Binding-site contacts:
Ligand atom C9 contacts residue GLN262 of chain 1.A at 3.6 Å.
Ligand atom C3 contacts residue ALA217 of chain 1.A at 3.2 Å (hydrophobic).
Ligand atom C7 contacts residue GLN262 of chain 1.A at 3.6 Å.
Ligand atom C2 contacts residue GLN262 of chain 1.A at 3.4 Å.
Ligand atom O4 contacts residue TYR46 of chain 1.A at 4.3 Å.
Ligand atom SE contacts residue GLN262 of chain 1.A at 3.9 Å.
Ligand atom C5 contacts residue GLN262 of chain 1.A at 3.9 Å.
Ligand atom C4 contacts residue GLN262 of chain 1.A at 3.6 Å.
Ligand atom C1 contacts residue GLN262 of chain 1.A at 4.0 Å.
Ligand atom SE contacts residue ILE219 of chain 1.A at 3.9 Å.
Ligand atom C4 contacts residue SER216 of chain 1.A at 3.6 Å.
Ligand atom O3 contacts residue TYR46 of chain 1.A at 3.5 Å.
Ligand atom C12 contacts residue VAL49 of chain 1.A at 4.2 Å (hydrophobic).
Ligand atom C12 contacts residue TYR46 of chain 1.A at 3.6 Å (hydrophobic).
Ligand atom O3 contacts residue ALA217 of chain 1.A at 3.3 Å.
Ligand atom SE contacts residue SER222 of chain 1.A at 3.8 Å.
Ligand atom C8 contacts residue GLN262 of chain 1.A at 4.4 Å.
Ligand atom C2 contacts residue SER216 of chain 1.A at 4.1 Å.
Ligand atom C1 contacts residue CYS215 of chain 1.A at 3.5 Å (hydrophobic).
Ligand atom O3 contacts residue GLN262 of chain 1.A at 2.7 Å (h-bond).
Ligand atom SE contacts residue ARG221 of chain 1.A at 2.7 Å.
Ligand atom C6 contacts residue GLN262 of chain 1.A at 3.9 Å.
Ligand atom C1 contacts residue ARG221 of chain 1.A at 3.5 Å.
Ligand atom C4 contacts residue ALA217 of chain 1.A at 3.4 Å (hydrophobic).
Ligand atom C15 contacts residue TYR46 of chain 1.A at 4.1 Å (hydrophobic).
Ligand atom C5 contacts residue TYR46 of chain 1.A at 4.0 Å (hydrophobic).
Ligand atom C5 contacts residue SER216 of chain 1.A at 4.3 Å.
Ligand atom C10 contacts residue GLN262 of chain 1.A at 3.3 Å.
Ligand atom C3 contacts residue SER216 of chain 1.A at 3.5 Å.
Ligand atom C3 contacts residue GLN262 of chain 1.A at 3.5 Å.
Ligand atom C8 contacts residue TYR46 of chain 1.A at 3.4 Å (hydrophobic).
Ligand atom C3 contacts residue CYS215 of chain 1.A at 4.3 Å (hydrophobic).
Ligand atom C12 contacts residue ASP48 of chain 1.A at 3.1 Å.
Ligand atom SE contacts residue GLY220 of chain 1.A at 3.1 Å.
Ligand atom C4 contacts residue TYR46 of chain 1.A at 3.9 Å (hydrophobic).
Ligand atom SE contacts residue CYS215 of chain 1.A at 2.2 Å.
Ligand atom C10 contacts residue TYR46 of chain 1.A at 3.9 Å (hydrophobic).
Ligand atom O4 contacts residue ASP48 of chain 1.A at 4.2 Å.
Ligand atom O3 contacts residue VAL49 of chain 1.A at 4.4 Å.
Ligand atom SE contacts residue GLY218 of chain 1.A at 4.2 Å.

The small molecule below binds the protein below.
Small molecule (SMILES): COC(=O)[C@H](Cc1ccc(C[Se](=O)O)cc1)NC(=O)OC(C)(C)C

Sequence of chain 1.A:
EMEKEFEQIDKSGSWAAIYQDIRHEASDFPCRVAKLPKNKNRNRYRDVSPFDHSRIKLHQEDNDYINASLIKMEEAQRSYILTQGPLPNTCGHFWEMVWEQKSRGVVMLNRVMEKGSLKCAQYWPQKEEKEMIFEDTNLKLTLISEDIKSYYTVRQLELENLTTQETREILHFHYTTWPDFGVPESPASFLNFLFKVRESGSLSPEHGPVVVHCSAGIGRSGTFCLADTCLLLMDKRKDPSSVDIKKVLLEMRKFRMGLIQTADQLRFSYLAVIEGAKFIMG